Binding-site contacts:
Ligand atom C7 contacts residue GLU255 of chain 1.A at 4.2 Å.
Ligand atom C4 contacts residue ASN256 of chain 1.A at 4.2 Å.
Ligand atom C2 contacts residue ASN256 of chain 1.A at 2.5 Å.
Ligand atom C8 contacts residue GLU255 of chain 1.A at 4.0 Å.
Ligand atom O7 contacts residue ASN254 of chain 1.A at 2.9 Å (h-bond).
Ligand atom C7 contacts residue ASN256 of chain 1.A at 3.1 Å.
Ligand atom N2 contacts residue ASN254 of chain 1.A at 3.7 Å.
Ligand atom C1 contacts residue ASN256 of chain 1.A at 1.4 Å.
Ligand atom N2 contacts residue ASN256 of chain 1.A at 2.9 Å (h-bond).
Ligand atom O5 contacts residue ASN256 of chain 1.A at 2.4 Å (h-bond).
Ligand atom O7 contacts residue GLU255 of chain 1.A at 3.6 Å.
Ligand atom C5 contacts residue ASN256 of chain 1.A at 3.6 Å.
Ligand atom C8 contacts residue ASN256 of chain 1.A at 3.7 Å.
Ligand atom C3 contacts residue ASN256 of chain 1.A at 3.8 Å.
Ligand atom C7 contacts residue ASN254 of chain 1.A at 3.7 Å.
Ligand atom O7 contacts residue ASN256 of chain 1.A at 3.2 Å.

Sequence of chain 1.A:
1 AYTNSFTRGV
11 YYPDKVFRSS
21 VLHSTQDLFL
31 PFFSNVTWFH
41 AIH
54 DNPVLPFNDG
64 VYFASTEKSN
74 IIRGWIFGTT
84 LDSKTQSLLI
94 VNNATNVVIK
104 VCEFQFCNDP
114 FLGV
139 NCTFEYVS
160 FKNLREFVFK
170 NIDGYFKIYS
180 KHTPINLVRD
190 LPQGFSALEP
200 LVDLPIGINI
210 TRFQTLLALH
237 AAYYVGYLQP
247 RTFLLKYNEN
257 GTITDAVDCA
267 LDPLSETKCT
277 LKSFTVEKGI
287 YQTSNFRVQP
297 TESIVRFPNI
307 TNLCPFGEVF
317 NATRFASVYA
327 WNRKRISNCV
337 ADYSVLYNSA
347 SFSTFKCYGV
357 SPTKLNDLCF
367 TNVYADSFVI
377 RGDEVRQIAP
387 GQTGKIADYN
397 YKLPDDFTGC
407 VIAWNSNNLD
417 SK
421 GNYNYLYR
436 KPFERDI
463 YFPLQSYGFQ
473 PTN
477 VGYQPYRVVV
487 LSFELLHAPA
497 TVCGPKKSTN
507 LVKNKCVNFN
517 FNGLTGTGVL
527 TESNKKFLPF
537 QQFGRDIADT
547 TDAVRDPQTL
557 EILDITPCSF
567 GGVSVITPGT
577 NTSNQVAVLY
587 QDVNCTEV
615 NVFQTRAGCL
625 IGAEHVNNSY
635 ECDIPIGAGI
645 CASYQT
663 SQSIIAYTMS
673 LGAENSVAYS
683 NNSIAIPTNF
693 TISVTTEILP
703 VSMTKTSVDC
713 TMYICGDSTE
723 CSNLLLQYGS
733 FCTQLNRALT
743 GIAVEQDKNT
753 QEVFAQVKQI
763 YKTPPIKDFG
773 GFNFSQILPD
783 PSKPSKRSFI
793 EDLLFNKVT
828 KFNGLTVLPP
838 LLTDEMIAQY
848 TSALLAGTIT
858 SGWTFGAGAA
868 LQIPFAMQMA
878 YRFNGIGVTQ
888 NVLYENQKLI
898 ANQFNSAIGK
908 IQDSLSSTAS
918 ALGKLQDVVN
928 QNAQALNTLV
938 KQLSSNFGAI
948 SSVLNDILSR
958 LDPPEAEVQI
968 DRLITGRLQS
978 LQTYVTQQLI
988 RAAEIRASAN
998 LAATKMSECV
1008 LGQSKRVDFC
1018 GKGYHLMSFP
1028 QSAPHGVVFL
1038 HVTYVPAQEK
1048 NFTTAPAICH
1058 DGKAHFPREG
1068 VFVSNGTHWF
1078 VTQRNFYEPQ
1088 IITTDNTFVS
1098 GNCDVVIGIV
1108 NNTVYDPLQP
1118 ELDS

The protein below binds the small molecule below.
Small molecule (SMILES): CC(=O)N[C@@H]1[C@@H](O)[C@H](O)[C@@H](CO)O[C@H]1O